A protein and the small-molecule ligand that binds it are described below.
Small molecule (SMILES): CC(C)C[C@H](NC(=O)[C@H](C)NC(=O)[C@H](C)NC(=O)[C@@H]1CCCN1C(=O)[C@H](Cc1c(F)c(F)c(F)c(F)c1F)NC(=O)[C@H](CC(=O)O)NC(=O)[C@H](CCC(=O)O)NC(=O)[C@H](Cc1c(F)c(F)c(F)c(F)c1F)NC(=O)[C@H](CC(=O)O)NC(=O)[C@H](Cc1c(F)c(F)c(F)c(F)c1F)NC(=O)[C@H](COP(=O)(O)O)NC(=O)[C@H](CC(=O)O)NC(=O)[C@H](Cc1c(F)c(F)c(F)c(F)c1F)NC(=O)[C@H](COP(=O)(O)O)NC(=O)[C@@H]1CCCN1)C(=O)N[C@@H](Cc1c[nH]c2ccccc12)C(N)=O

Sequence of chain 1.B:
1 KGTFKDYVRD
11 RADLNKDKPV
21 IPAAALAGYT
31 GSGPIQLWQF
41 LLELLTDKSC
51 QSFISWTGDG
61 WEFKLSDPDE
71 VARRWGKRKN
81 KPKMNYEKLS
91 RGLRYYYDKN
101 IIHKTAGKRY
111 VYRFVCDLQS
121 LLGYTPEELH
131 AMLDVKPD

Sequence of chain 1.A:
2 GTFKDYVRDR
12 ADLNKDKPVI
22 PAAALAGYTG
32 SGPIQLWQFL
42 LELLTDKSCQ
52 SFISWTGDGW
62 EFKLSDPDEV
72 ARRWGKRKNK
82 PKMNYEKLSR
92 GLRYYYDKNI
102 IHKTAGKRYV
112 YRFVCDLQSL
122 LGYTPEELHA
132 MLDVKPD

Binding-site contacts:
Ligand atom O contacts residue LYS79 of chain 1.A at 2.7 Å (salt-bridge).
Ligand atom O contacts residue LYS81 of chain 1.B at 2.9 Å (salt-bridge).
Ligand atom O contacts residue GLN36 of chain 1.B at 3.4 Å (h-bond).
Ligand atom FE1 contacts residue MET84 of chain 1.B at 3.3 Å.
Ligand atom CZ contacts residue TYR96 of chain 1.B at 3.3 Å (hydrophobic).
Ligand atom CE2 contacts residue TRP38 of chain 1.B at 3.4 Å (hydrophobic).
Ligand atom O3P contacts residue LYS99 of chain 1.B at 3.3 Å (salt-bridge).
Ligand atom FE1 contacts residue LYS88 of chain 1.B at 3.2 Å.
Ligand atom FD2 contacts residue TRP38 of chain 1.B at 3.3 Å.
Ligand atom FD1 contacts residue LYS88 of chain 1.B at 3.3 Å.
Ligand atom OD2 contacts residue TYR95 of chain 1.B at 3.4 Å (h-bond).
Ligand atom FE2 contacts residue TYR96 of chain 1.B at 3.4 Å.
Ligand atom FE1 contacts residue GLN36 of chain 1.B at 3.3 Å.
Ligand atom FZ contacts residue TRP38 of chain 1.B at 3.4 Å.
Ligand atom CZ contacts residue TYR95 of chain 1.B at 3.4 Å (hydrophobic).
Ligand atom OD1 contacts residue TYR95 of chain 1.B at 2.6 Å (h-bond).
Ligand atom FE2 contacts residue TRP38 of chain 1.B at 3.4 Å.
Ligand atom O contacts residue ARG91 of chain 1.B at 3.0 Å (salt-bridge).
Ligand atom CE1 contacts residue TYR96 of chain 1.B at 3.4 Å (hydrophobic).
Ligand atom FE1 contacts residue TYR95 of chain 1.B at 3.5 Å.
Ligand atom CE2 contacts residue GLY92 of chain 1.B at 3.5 Å.
Ligand atom CE2 contacts residue TYR95 of chain 1.B at 3.5 Å (hydrophobic).
Ligand atom CE1 contacts residue LYS88 of chain 1.B at 3.5 Å.
Ligand atom CZ contacts residue TRP38 of chain 1.B at 3.3 Å (hydrophobic).
Ligand atom CD1 contacts residue TYR95 of chain 1.B at 3.5 Å (hydrophobic).
Ligand atom FD2 contacts residue TYR95 of chain 1.B at 3.3 Å.
Ligand atom CD1 contacts residue TYR96 of chain 1.B at 3.4 Å (hydrophobic).
Ligand atom CG contacts residue TYR95 of chain 1.B at 3.3 Å (hydrophobic).
Ligand atom FD1 contacts residue GLN36 of chain 1.B at 3.2 Å.
Ligand atom O contacts residue PRO34 of chain 1.A at 3.4 Å.
Ligand atom FZ contacts residue TRP75 of chain 1.B at 3.3 Å.
Ligand atom CD1 contacts residue LYS79 of chain 1.A at 3.3 Å.
Ligand atom CG contacts residue TYR95 of chain 1.B at 3.4 Å (hydrophobic).
Ligand atom OD2 contacts residue ARG91 of chain 1.B at 3.1 Å (salt-bridge).
Ligand atom FE2 contacts residue TYR95 of chain 1.B at 3.4 Å.
Ligand atom FE2 contacts residue ILE101 of chain 1.B at 3.2 Å.
Ligand atom FZ contacts residue TYR96 of chain 1.B at 3.4 Å.
Ligand atom FZ contacts residue LEU121 of chain 1.B at 3.2 Å.
Ligand atom CE1 contacts residue TYR95 of chain 1.B at 3.3 Å (hydrophobic).
Ligand atom CD2 contacts residue TRP38 of chain 1.B at 3.4 Å (hydrophobic).